A protein and the small-molecule ligand that binds it are described below.
Small molecule (SMILES): CC1=C(CCC(=O)O)C2=Cc3c(CCC(=O)O)c(C)c4n3[Fe@]35n6c(c(C)c(CCC(=O)O)c6=CC1=[N+]23)=CC1=[N+]5C(=C4)C(C)=C1CCC(=O)O

Sequence of chain 1.C:
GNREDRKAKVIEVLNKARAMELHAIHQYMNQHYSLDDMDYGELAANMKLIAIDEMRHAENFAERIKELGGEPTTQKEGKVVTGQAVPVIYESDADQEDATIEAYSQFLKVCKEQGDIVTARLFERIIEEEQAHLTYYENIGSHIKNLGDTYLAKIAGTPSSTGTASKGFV

Binding-site contacts:
Ligand atom NC contacts residue MET57 of chain 1.C at 3.1 Å (h-bond).
Ligand atom C4A contacts residue MET57 of chain 1.C at 3.5 Å (hydrophobic).
Ligand atom O2D contacts residue ARG20 of chain 1.D at 2.7 Å (salt-bridge).
Ligand atom C3A contacts residue ILE27 of chain 1.C at 3.3 Å (hydrophobic).
Ligand atom C1B contacts residue MET57 of chain 1.D at 3.4 Å (hydrophobic).
Ligand atom O2D contacts residue TYR35 of chain 1.C at 2.5 Å (h-bond).
Ligand atom CGA contacts residue TYR35 of chain 1.D at 3.4 Å (hydrophobic).
Ligand atom CHB contacts residue MET57 of chain 1.C at 3.5 Å (hydrophobic).
Ligand atom NB contacts residue MET57 of chain 1.D at 3.0 Å (h-bond).
Ligand atom C4D contacts residue MET57 of chain 1.C at 3.5 Å (hydrophobic).
Ligand atom FE contacts residue MET57 of chain 1.D at 2.4 Å.
Ligand atom CBB contacts residue SER168 of chain 1.D at 3.2 Å.
Ligand atom O2B contacts residue SER168 of chain 1.D at 2.4 Å (h-bond).
Ligand atom NB contacts residue MET57 of chain 1.C at 2.9 Å (h-bond).
Ligand atom CAA contacts residue ILE27 of chain 1.C at 3.4 Å (hydrophobic).
Ligand atom O1C contacts residue SER168 of chain 1.C at 2.8 Å.
Ligand atom CGC contacts residue SER168 of chain 1.C at 3.5 Å.
Ligand atom CGA contacts residue ARG20 of chain 1.C at 3.4 Å.
Ligand atom O1A contacts residue ARG20 of chain 1.C at 3.0 Å (salt-bridge).
Ligand atom C2A contacts residue ILE27 of chain 1.C at 3.4 Å (hydrophobic).
Ligand atom CMD contacts residue TYR35 of chain 1.C at 3.4 Å (hydrophobic).
Ligand atom CBD contacts residue MET31 of chain 1.C at 3.3 Å (hydrophobic).
Ligand atom O1B contacts residue LYS50 of chain 1.D at 2.5 Å (salt-bridge).
Ligand atom C1B contacts residue MET57 of chain 1.C at 3.4 Å (hydrophobic).
Ligand atom O2A contacts residue ARG20 of chain 1.C at 2.5 Å (salt-bridge).
Ligand atom NA contacts residue MET57 of chain 1.C at 3.2 Å (h-bond).
Ligand atom O1C contacts residue LYS169 of chain 1.C at 2.5 Å (salt-bridge).
Ligand atom NC contacts residue MET57 of chain 1.D at 3.1 Å (h-bond).
Ligand atom NA contacts residue MET57 of chain 1.D at 3.0 Å (h-bond).
Ligand atom CGD contacts residue TYR35 of chain 1.C at 3.4 Å (hydrophobic).
Ligand atom ND contacts residue MET57 of chain 1.C at 3.0 Å.
Ligand atom CBC contacts residue SER168 of chain 1.C at 3.3 Å.
Ligand atom CGB contacts residue SER168 of chain 1.D at 3.2 Å.
Ligand atom C1D contacts residue MET57 of chain 1.C at 3.3 Å (hydrophobic).
Ligand atom CMD contacts residue MET31 of chain 1.C at 3.3 Å (hydrophobic).
Ligand atom O1D contacts residue ARG20 of chain 1.D at 3.0 Å (salt-bridge).
Ligand atom FE contacts residue MET57 of chain 1.C at 2.4 Å.
Ligand atom ND contacts residue MET57 of chain 1.D at 3.2 Å (h-bond).
Ligand atom O1A contacts residue TYR35 of chain 1.D at 2.5 Å (h-bond).
Ligand atom CGD contacts residue ARG20 of chain 1.D at 3.2 Å.

Sequence of chain 1.D:
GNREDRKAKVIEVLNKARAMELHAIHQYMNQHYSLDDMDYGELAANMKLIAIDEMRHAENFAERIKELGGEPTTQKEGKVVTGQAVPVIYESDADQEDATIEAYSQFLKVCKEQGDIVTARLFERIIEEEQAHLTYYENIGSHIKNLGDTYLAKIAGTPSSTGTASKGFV